Binding-site contacts:
Ligand atom C1 contacts residue TYR46 of chain 1.A at 4.0 Å (hydrophobic).
Ligand atom C6 contacts residue ARG55 of chain 1.A at 3.1 Å.
Ligand atom C1 contacts residue ARG55 of chain 1.A at 3.8 Å.
Ligand atom C5 contacts residue TYR46 of chain 1.A at 3.8 Å (hydrophobic).
Ligand atom O5 contacts residue TYR46 of chain 1.A at 4.1 Å.
Ligand atom N2 contacts residue ASN43 of chain 1.A at 3.0 Å (h-bond).
Ligand atom C4 contacts residue ASN43 of chain 1.A at 4.2 Å.
Ligand atom C6 contacts residue ILE53 of chain 1.A at 4.1 Å (hydrophobic).
Ligand atom C1 contacts residue ASN43 of chain 1.A at 1.4 Å.
Ligand atom C5 contacts residue ASN43 of chain 1.A at 3.6 Å.
Ligand atom C7 contacts residue ASN43 of chain 1.A at 3.7 Å.
Ligand atom O5 contacts residue ARG55 of chain 1.A at 2.9 Å (salt-bridge).
Ligand atom C6 contacts residue TYR46 of chain 1.A at 3.9 Å (hydrophobic).
Ligand atom O6 contacts residue ILE53 of chain 1.A at 4.5 Å.
Ligand atom C5 contacts residue ARG55 of chain 1.A at 3.8 Å.
Ligand atom C2 contacts residue ASN43 of chain 1.A at 2.4 Å.
Ligand atom C3 contacts residue ASN43 of chain 1.A at 3.8 Å.
Ligand atom O7 contacts residue ASN43 of chain 1.A at 4.0 Å.
Ligand atom O6 contacts residue ARG55 of chain 1.A at 2.0 Å (salt-bridge).
Ligand atom O5 contacts residue ASN43 of chain 1.A at 2.4 Å (h-bond).

Sequence of chain 1.A:
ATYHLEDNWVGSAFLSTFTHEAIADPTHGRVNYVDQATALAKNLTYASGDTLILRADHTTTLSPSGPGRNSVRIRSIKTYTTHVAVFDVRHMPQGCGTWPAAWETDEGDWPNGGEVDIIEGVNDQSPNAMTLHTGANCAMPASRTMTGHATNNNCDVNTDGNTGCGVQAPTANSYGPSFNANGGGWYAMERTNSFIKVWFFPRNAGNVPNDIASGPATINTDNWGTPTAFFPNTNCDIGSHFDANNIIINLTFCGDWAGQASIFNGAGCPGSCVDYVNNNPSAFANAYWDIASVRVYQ

This protein binds this small molecule.
Small molecule (SMILES): CC(=O)N[C@@H]1[C@@H](O)[C@H](O)[C@@H](CO)O[C@H]1O